Sequence of chain 1.B:
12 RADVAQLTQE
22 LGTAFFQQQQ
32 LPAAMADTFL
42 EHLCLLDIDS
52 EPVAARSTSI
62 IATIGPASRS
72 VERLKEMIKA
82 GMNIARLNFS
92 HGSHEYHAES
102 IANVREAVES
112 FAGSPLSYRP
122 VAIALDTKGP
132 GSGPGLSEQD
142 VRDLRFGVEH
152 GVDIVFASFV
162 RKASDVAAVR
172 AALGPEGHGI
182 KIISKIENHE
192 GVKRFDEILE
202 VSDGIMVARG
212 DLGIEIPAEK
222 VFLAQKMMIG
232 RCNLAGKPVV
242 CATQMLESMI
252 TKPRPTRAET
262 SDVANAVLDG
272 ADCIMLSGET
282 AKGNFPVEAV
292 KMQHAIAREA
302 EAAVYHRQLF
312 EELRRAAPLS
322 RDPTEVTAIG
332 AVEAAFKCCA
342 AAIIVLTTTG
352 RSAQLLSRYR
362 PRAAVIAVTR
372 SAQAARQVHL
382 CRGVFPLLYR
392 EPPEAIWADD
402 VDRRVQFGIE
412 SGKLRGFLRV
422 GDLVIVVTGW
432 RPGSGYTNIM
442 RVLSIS

A protein and the small-molecule ligand that binds it are described below.
Small molecule (SMILES): O=S(=O)(c1ccc(CCN2c3cc(O)c(O)cc3-c3cc(O)c(O)cc3S2(=O)=O)cc1)c1ccc(O)c(O)c1

Binding-site contacts:
Ligand atom O1 contacts residue Y3Z1 of chain 1.S at 3.2 Å.
Ligand atom C5 contacts residue ILE215 of chain 1.B at 3.6 Å (hydrophobic).
Ligand atom C9 contacts residue Y3Z1 of chain 1.S at 3.0 Å.
Ligand atom O8 contacts residue GLN245 of chain 1.B at 3.5 Å (h-bond).
Ligand atom C21 contacts residue Y3Z1 of chain 1.S at 3.6 Å.
Ligand atom O8 contacts residue ARG258 of chain 1.D at 3.1 Å (salt-bridge).
Ligand atom C13 contacts residue Y3Z1 of chain 1.S at 3.6 Å.
Ligand atom O8 contacts residue GLY211 of chain 1.B at 3.6 Å.
Ligand atom C17 contacts residue Y3Z1 of chain 1.S at 3.5 Å.
Ligand atom C16 contacts residue HIS92 of chain 1.B at 3.1 Å.
Ligand atom C5 contacts residue ASP212 of chain 1.B at 3.4 Å.
Ligand atom O2 contacts residue ILE215 of chain 1.B at 3.4 Å.
Ligand atom O7 contacts residue GLN245 of chain 1.B at 2.6 Å (h-bond).
Ligand atom C6 contacts residue ILE215 of chain 1.B at 3.6 Å (hydrophobic).
Ligand atom O1 contacts residue ASP212 of chain 1.B at 2.7 Å (salt-bridge).
Ligand atom C25 contacts residue Y3Z1 of chain 1.S at 3.4 Å.
Ligand atom C2 contacts residue GLY211 of chain 1.B at 3.6 Å.
Ligand atom O4 contacts residue Y3Z1 of chain 1.S at 2.5 Å (h-bond).
Ligand atom C5 contacts residue Y3Z1 of chain 1.S at 3.5 Å.
Ligand atom O2 contacts residue Y3Z1 of chain 1.S at 3.4 Å.
Ligand atom S1 contacts residue GLN245 of chain 1.B at 3.7 Å.
Ligand atom C22 contacts residue Y3Z1 of chain 1.S at 3.5 Å.
Ligand atom S contacts residue HIS92 of chain 1.B at 3.6 Å.
Ligand atom C24 contacts residue THR244 of chain 1.B at 3.4 Å.
Ligand atom C16 contacts residue Y3Z1 of chain 1.S at 3.7 Å.
Ligand atom O9 contacts residue Y3Z1 of chain 1.S at 2.4 Å (h-bond).
Ligand atom C15 contacts residue HIS92 of chain 1.B at 3.4 Å.
Ligand atom C25 contacts residue THR244 of chain 1.B at 3.5 Å.
Ligand atom C4 contacts residue ASP212 of chain 1.B at 3.4 Å.
Ligand atom O contacts residue OXL1 of chain 1.O at 3.5 Å.
Ligand atom C20 contacts residue Y3Z1 of chain 1.S at 3.7 Å.
Ligand atom C24 contacts residue Y3Z1 of chain 1.S at 3.6 Å.
Ligand atom C6 contacts residue Y3Z1 of chain 1.S at 3.5 Å.
Ligand atom O1 contacts residue ILE215 of chain 1.B at 3.6 Å.
Ligand atom C11 contacts residue Y3Z1 of chain 1.S at 3.4 Å.
Ligand atom O5 contacts residue HIS92 of chain 1.B at 3.3 Å.
Ligand atom C12 contacts residue Y3Z1 of chain 1.S at 3.2 Å.
Ligand atom C14 contacts residue Y3Z1 of chain 1.S at 3.7 Å.
Ligand atom C19 contacts residue Y3Z1 of chain 1.S at 3.5 Å.
Ligand atom C1 contacts residue OXL1 of chain 1.O at 3.6 Å.

Sequence of chain 1.D:
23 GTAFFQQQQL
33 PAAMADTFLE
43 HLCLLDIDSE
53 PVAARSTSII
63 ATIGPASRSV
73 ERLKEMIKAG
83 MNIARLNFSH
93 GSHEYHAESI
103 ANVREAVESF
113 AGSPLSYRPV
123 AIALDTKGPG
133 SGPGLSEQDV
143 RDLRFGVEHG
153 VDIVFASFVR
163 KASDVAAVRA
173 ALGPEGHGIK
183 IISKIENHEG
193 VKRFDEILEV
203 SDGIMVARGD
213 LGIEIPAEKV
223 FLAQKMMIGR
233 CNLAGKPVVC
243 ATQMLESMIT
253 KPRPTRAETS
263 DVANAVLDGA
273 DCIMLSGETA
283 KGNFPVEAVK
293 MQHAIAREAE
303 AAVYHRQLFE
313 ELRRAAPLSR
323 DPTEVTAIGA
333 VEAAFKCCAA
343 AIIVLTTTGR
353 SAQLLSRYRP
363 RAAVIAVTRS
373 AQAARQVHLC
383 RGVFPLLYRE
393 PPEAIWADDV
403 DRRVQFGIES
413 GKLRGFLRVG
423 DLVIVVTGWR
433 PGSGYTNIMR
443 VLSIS